Sequence of chain 1.B:
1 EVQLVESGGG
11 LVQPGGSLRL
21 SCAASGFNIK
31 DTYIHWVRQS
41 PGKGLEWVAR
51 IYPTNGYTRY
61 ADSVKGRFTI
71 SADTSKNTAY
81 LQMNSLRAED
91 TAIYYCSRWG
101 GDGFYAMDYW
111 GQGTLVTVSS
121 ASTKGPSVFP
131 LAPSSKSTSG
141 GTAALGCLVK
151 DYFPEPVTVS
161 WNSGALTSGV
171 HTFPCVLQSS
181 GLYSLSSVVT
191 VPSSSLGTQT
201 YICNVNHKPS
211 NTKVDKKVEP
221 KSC

The small molecule below binds the protein below.
Small molecule (SMILES): CC(=O)N[C@@H](CO)C(=O)N[C@@H](CCC(N)=O)C(=O)N[C@@H](Cc1ccccc1)C(=O)N[C@@H](CC(=O)O)C(=O)N[C@H](C(=O)N[C@@H](CS)C(=O)N[C@H](C(=O)N[C@@H](CCCN=C(N)N)C(=O)N[C@@H](CCCN=C(N)N)C(=O)N[C@@H](CC(C)C)C(=O)N[C@@H](CCC(N)=O)C(=O)N[C@H](C=O)CO)[C@@H](C)O)C(c1ccccc1)c1ccccc1

Binding-site contacts:
Ligand atom NH1 contacts residue GLY42 of chain 1.A at 3.5 Å (h-bond).
Ligand atom NH2 contacts residue ASP85 of chain 1.A at 3.1 Å (salt-bridge).
Ligand atom O contacts residue ASN41 of chain 1.A at 3.1 Å (h-bond).
Ligand atom SG contacts residue GLU155 of chain 1.B at 3.4 Å.
Ligand atom CD2 contacts residue TYR87 of chain 1.A at 3.3 Å (hydrophobic).
Ligand atom CD contacts residue GLU165 of chain 1.A at 3.5 Å.
Ligand atom O contacts residue ASN41 of chain 1.A at 2.9 Å (h-bond).
Ligand atom CD contacts residue GLY42 of chain 1.A at 3.3 Å.
Ligand atom OG contacts residue LYS23 of chain 1.C at 3.4 Å (salt-bridge).
Ligand atom NH2 contacts residue GLN112 of chain 1.B at 2.9 Å (h-bond).
Ligand atom NE2 contacts residue PRO41 of chain 1.B at 3.2 Å (h-bond).
Ligand atom NH1 contacts residue GLU83 of chain 1.A at 2.6 Å (salt-bridge).
Ligand atom CG contacts residue ASP85 of chain 1.A at 3.4 Å.
Ligand atom CZ contacts residue GLN39 of chain 1.B at 3.3 Å.
Ligand atom CAI contacts residue GLN39 of chain 1.B at 3.5 Å.
Ligand atom CD1 contacts residue GLN39 of chain 1.B at 3.4 Å.
Ligand atom C contacts residue ASP85 of chain 1.A at 3.5 Å.
Ligand atom CD1 contacts residue ILE93 of chain 1.B at 3.5 Å (hydrophobic).
Ligand atom O contacts residue LYS103 of chain 1.A at 3.3 Å (salt-bridge).
Ligand atom NH2 contacts residue ALA84 of chain 1.A at 3.1 Å.
Ligand atom CE1 contacts residue GLN39 of chain 1.B at 3.2 Å.
Ligand atom N contacts residue ASP85 of chain 1.A at 2.7 Å (salt-bridge).
Ligand atom O contacts residue PRO41 of chain 1.B at 3.3 Å.
Ligand atom CA contacts residue ASP85 of chain 1.A at 3.3 Å.
Ligand atom NH2 contacts residue GLU83 of chain 1.A at 3.2 Å (salt-bridge).
Ligand atom CH3 contacts residue LYS23 of chain 1.C at 3.4 Å.
Ligand atom CB contacts residue CYS175 of chain 1.B at 3.2 Å (hydrophobic).
Ligand atom CZ contacts residue GLU83 of chain 1.A at 3.3 Å.
Ligand atom OE1 contacts residue GLU165 of chain 1.A at 3.4 Å (salt-bridge).
Ligand atom NE contacts residue ASP85 of chain 1.A at 2.9 Å (salt-bridge).
Ligand atom NH1 contacts residue GLN112 of chain 1.B at 2.8 Å (h-bond).
Ligand atom CE2 contacts residue GLU155 of chain 1.B at 3.5 Å.
Ligand atom CB contacts residue PRO41 of chain 1.B at 3.5 Å (hydrophobic).
Ligand atom NH1 contacts residue THR40 of chain 1.A at 3.0 Å (h-bond).
Ligand atom O contacts residue LYS23 of chain 1.C at 3.0 Å (salt-bridge).
Ligand atom OG contacts residue ILE9 of chain 1.A at 3.2 Å.
Ligand atom SG contacts residue CYS175 of chain 1.B at 2.0 Å (h-bond).
Ligand atom CE2 contacts residue GLN39 of chain 1.B at 3.5 Å.
Ligand atom NE2 contacts residue GLU165 of chain 1.A at 2.8 Å (salt-bridge).
Ligand atom CZ contacts residue GLN112 of chain 1.B at 3.2 Å.

Sequence of chain 1.A:
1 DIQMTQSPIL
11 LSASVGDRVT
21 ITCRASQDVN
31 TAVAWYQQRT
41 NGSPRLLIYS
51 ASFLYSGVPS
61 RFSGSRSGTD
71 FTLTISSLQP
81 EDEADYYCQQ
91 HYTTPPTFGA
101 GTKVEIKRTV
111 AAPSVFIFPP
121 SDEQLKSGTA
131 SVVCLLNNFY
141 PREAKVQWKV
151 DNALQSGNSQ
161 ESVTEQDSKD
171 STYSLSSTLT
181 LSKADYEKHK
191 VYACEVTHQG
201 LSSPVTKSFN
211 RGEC

Sequence of chain 1.C:
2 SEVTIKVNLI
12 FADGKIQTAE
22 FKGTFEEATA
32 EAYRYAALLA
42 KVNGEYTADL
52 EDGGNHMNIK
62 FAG